This small molecule binds to this protein.
Small molecule (SMILES): O=C(O)Cc1ccccc1Nc1c(Cl)cccc1Cl

Binding-site contacts:
Ligand atom C11 contacts residue TYR131 of chain 1.B at 3.5 Å (hydrophobic).
Ligand atom C11 contacts residue LEU134 of chain 1.B at 4.1 Å (hydrophobic).
Ligand atom C13 contacts residue ALA166 of chain 1.B at 4.0 Å (hydrophobic).
Ligand atom CL2 contacts residue LEU162 of chain 1.B at 3.5 Å.
Ligand atom C12 contacts residue LEU134 of chain 1.B at 4.0 Å (hydrophobic).
Ligand atom C4 contacts residue HIS288 of chain 1.B at 4.0 Å.
Ligand atom C11 contacts residue LYS135 of chain 1.B at 3.6 Å.
Ligand atom C3 contacts residue HIS288 of chain 1.B at 4.5 Å.
Ligand atom O2 contacts residue LYS135 of chain 1.B at 4.4 Å.
Ligand atom CL2 contacts residue LYS165 of chain 1.B at 3.4 Å.
Ligand atom CL2 contacts residue ALA166 of chain 1.B at 4.1 Å.
Ligand atom C10 contacts residue TYR131 of chain 1.B at 3.6 Å (hydrophobic).
Ligand atom C12 contacts residue LYS135 of chain 1.B at 3.7 Å.
Ligand atom C1 contacts residue HIS288 of chain 1.B at 4.2 Å.
Ligand atom C9 contacts residue LYS135 of chain 1.B at 4.5 Å.
Ligand atom C5 contacts residue HIS288 of chain 1.B at 3.5 Å.
Ligand atom C1 contacts residue LYS165 of chain 1.B at 4.2 Å.
Ligand atom C10 contacts residue LYS135 of chain 1.B at 4.1 Å.
Ligand atom C9 contacts residue TYR131 of chain 1.B at 3.8 Å (hydrophobic).
Ligand atom O2 contacts residue LEU140 of chain 1.B at 4.1 Å.
Ligand atom C12 contacts residue LEU140 of chain 1.B at 4.4 Å (hydrophobic).
Ligand atom C2 contacts residue LYS165 of chain 1.B at 4.3 Å.
Ligand atom C13 contacts residue LEU140 of chain 1.B at 4.3 Å (hydrophobic).
Ligand atom C10 contacts residue LEU162 of chain 1.B at 4.4 Å (hydrophobic).
Ligand atom C6 contacts residue HIS288 of chain 1.B at 3.6 Å.

Sequence of chain 1.B:
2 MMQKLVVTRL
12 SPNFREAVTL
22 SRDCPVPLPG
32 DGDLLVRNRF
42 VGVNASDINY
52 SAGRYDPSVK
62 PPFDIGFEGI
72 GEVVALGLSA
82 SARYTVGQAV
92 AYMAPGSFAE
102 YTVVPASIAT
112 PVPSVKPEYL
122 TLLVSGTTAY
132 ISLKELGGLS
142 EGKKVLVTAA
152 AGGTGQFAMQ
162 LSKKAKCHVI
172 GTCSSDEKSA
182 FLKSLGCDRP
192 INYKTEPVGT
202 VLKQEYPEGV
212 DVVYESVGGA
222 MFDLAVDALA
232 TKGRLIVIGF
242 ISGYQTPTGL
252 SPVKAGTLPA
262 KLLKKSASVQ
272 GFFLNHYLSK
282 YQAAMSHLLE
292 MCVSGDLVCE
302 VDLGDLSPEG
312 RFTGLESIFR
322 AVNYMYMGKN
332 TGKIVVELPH